A protein and the small-molecule ligand that binds it are described below.
Small molecule (SMILES): CC(=O)N[C@@H]1[C@@H](O)[C@H](O)[C@@H](CO)O[C@H]1O

Binding-site contacts:
Ligand atom C1 contacts residue ASN359 of chain 1.G at 1.5 Å.
Ligand atom C4 contacts residue ASN359 of chain 1.G at 4.2 Å.
Ligand atom O7 contacts residue ASN359 of chain 1.G at 3.3 Å (h-bond).
Ligand atom C3 contacts residue ASN359 of chain 1.G at 3.8 Å.
Ligand atom C7 contacts residue ARG354 of chain 1.G at 4.4 Å.
Ligand atom C8 contacts residue ASN359 of chain 1.G at 3.6 Å.
Ligand atom C7 contacts residue ASN359 of chain 1.G at 3.4 Å.
Ligand atom C2 contacts residue ASN359 of chain 1.G at 2.5 Å.
Ligand atom C5 contacts residue ASN359 of chain 1.G at 3.7 Å.
Ligand atom O5 contacts residue ASN359 of chain 1.G at 2.5 Å (h-bond).
Ligand atom N2 contacts residue ASN359 of chain 1.G at 2.7 Å (h-bond).
Ligand atom C8 contacts residue ASN360 of chain 1.G at 3.7 Å.
Ligand atom O7 contacts residue ARG354 of chain 1.G at 3.4 Å (salt-bridge).

Sequence of chain 1.G:
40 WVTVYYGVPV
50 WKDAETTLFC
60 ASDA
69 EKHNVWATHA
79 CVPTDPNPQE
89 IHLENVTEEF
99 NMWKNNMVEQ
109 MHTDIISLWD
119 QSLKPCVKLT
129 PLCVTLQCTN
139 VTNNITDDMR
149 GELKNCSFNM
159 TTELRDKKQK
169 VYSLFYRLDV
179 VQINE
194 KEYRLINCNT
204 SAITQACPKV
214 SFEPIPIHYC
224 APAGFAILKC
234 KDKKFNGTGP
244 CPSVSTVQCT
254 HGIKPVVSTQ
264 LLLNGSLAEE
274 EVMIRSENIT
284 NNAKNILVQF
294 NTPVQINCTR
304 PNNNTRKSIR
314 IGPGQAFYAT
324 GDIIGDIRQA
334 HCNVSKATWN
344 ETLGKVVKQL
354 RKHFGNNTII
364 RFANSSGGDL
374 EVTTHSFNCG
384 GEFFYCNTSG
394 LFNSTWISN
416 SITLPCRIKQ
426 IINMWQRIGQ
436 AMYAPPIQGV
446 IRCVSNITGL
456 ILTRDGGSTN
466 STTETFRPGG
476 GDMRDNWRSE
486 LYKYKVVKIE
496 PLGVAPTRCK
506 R